Sequence of chain 1.A:
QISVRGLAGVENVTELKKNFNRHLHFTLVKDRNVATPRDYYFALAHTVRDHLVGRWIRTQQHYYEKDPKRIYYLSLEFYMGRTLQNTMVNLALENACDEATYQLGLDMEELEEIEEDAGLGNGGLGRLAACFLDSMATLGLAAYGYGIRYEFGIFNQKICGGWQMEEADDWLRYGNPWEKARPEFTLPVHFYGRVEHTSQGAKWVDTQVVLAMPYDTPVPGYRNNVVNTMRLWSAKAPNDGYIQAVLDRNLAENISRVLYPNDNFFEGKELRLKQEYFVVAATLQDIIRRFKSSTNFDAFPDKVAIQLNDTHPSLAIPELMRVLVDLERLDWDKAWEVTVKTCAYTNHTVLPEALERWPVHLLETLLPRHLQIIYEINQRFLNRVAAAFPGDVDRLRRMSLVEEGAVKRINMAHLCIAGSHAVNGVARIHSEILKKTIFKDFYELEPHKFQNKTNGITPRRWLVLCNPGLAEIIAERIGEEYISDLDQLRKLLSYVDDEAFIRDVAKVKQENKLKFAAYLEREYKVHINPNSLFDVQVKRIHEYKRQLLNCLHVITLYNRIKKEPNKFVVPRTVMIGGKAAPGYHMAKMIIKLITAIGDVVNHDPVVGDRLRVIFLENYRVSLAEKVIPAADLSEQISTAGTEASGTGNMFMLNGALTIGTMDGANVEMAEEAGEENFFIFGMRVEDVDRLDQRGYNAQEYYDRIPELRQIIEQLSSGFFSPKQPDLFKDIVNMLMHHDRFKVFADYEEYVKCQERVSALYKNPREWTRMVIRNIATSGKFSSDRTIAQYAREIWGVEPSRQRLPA

The small molecule below binds the protein below.
Small molecule (SMILES): CC(C)c1ccc(/C=C/C(=O)N[C@@H]2O[C@H](CO)[C@@H](O)[C@H](O)[C@H]2O)cc1

Binding-site contacts:
Ligand atom C2' contacts residue GLU661 of chain 1.A at 3.8 Å.
Ligand atom C5' contacts residue GLY124 of chain 1.A at 3.7 Å.
Ligand atom O6' contacts residue ASN473 of chain 1.A at 2.9 Å (h-bond).
Ligand atom O5' contacts residue HIS366 of chain 1.A at 3.6 Å (h-bond).
Ligand atom C11 contacts residue ASN271 of chain 1.A at 3.6 Å.
Ligand atom O4' contacts residue GLY664 of chain 1.A at 2.8 Å (h-bond).
Ligand atom O4' contacts residue SER663 of chain 1.A at 3.7 Å.
Ligand atom C11 contacts residue HIS330 of chain 1.A at 3.6 Å.
Ligand atom O3 contacts residue LEU125 of chain 1.A at 3.0 Å (h-bond).
Ligand atom C14 contacts residue PHE274 of chain 1.A at 3.5 Å (hydrophobic).
Ligand atom C6' contacts residue GLY124 of chain 1.A at 3.8 Å.
Ligand atom C8 contacts residue ASP272 of chain 1.A at 3.4 Å.
Ligand atom O2' contacts residue GLU661 of chain 1.A at 3.1 Å (salt-bridge).
Ligand atom N1 contacts residue HIS366 of chain 1.A at 3.6 Å.
Ligand atom C15 contacts residue ARG281 of chain 1.A at 3.8 Å.
Ligand atom C15 contacts residue HIS330 of chain 1.A at 3.6 Å.
Ligand atom C2' contacts residue HIS366 of chain 1.A at 3.6 Å.
Ligand atom C6' contacts residue ASN473 of chain 1.A at 3.2 Å.
Ligand atom O3' contacts residue GLY664 of chain 1.A at 3.0 Å (h-bond).
Ligand atom C9 contacts residue ASP272 of chain 1.A at 3.8 Å.
Ligand atom C3' contacts residue GLU661 of chain 1.A at 3.4 Å.
Ligand atom O5' contacts residue LEU125 of chain 1.A at 3.5 Å (h-bond).
Ligand atom C3' contacts residue GLY664 of chain 1.A at 3.7 Å.
Ligand atom C5' contacts residue LEU125 of chain 1.A at 3.8 Å (hydrophobic).
Ligand atom O6' contacts residue VAL444 of chain 1.A at 3.7 Å.
Ligand atom O6' contacts residue HIS366 of chain 1.A at 2.6 Å (h-bond).
Ligand atom C2 contacts residue LEU125 of chain 1.A at 3.5 Å (hydrophobic).
Ligand atom O3 contacts residue GLY124 of chain 1.A at 3.8 Å.
Ligand atom O4' contacts residue ASN473 of chain 1.A at 3.7 Å.
Ligand atom O3' contacts residue ALA662 of chain 1.A at 3.4 Å (h-bond).
Ligand atom O3' contacts residue GLU661 of chain 1.A at 2.6 Å (salt-bridge).
Ligand atom O2' contacts residue TYR562 of chain 1.A at 3.3 Å (h-bond).
Ligand atom C6' contacts residue HIS366 of chain 1.A at 3.6 Å.
Ligand atom C14 contacts residue ASN271 of chain 1.A at 3.2 Å.
Ligand atom C12 contacts residue HIS330 of chain 1.A at 3.7 Å.
Ligand atom O4' contacts residue THR665 of chain 1.A at 3.7 Å.
Ligand atom C7 contacts residue ASP272 of chain 1.A at 3.8 Å.
Ligand atom O3' contacts residue SER663 of chain 1.A at 3.1 Å (h-bond).
Ligand atom C10 contacts residue HIS330 of chain 1.A at 3.7 Å.
Ligand atom C4' contacts residue GLY664 of chain 1.A at 3.7 Å.